Sequence of chain 1.A:
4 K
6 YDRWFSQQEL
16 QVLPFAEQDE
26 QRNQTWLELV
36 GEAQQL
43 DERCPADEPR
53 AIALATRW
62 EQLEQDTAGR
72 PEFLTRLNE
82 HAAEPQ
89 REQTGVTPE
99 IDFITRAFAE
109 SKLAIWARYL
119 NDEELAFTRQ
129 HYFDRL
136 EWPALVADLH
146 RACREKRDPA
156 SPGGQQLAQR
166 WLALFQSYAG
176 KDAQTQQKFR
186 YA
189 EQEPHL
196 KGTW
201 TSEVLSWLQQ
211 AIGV

A protein and the small-molecule ligand that binds it are described below.
Small molecule (SMILES): COc1c(NC(=O)c2ccc(NC(=O)c3ccc(N4C(=O)[C@@H](NC(=O)c5ccc(NC(=O)/C(C)=C/c6ccc(O)cc6)cc5)C=C4N)cc3)c(OC)c2O)ccc(C(=O)O)c1O

Binding-site contacts:
Ligand atom C25 contacts residue GLY197 of chain 1.A at 3.4 Å.
Ligand atom C13 contacts residue LEU64 of chain 1.A at 3.5 Å (hydrophobic).
Ligand atom C27 contacts residue GLY197 of chain 1.A at 3.2 Å.
Ligand atom C46 contacts residue MSE188 of chain 1.A at 3.0 Å.
Ligand atom C18 contacts residue ILE99 of chain 1.A at 3.6 Å (hydrophobic).
Ligand atom C03 contacts residue TRP31 of chain 1.A at 3.5 Å (hydrophobic).
Ligand atom O53 contacts residue GLY197 of chain 1.A at 3.4 Å (h-bond).
Ligand atom C39 contacts residue ARG185 of chain 1.A at 3.5 Å.
Ligand atom C19 contacts residue THR103 of chain 1.A at 3.6 Å.
Ligand atom C09 contacts residue HIS82 of chain 1.A at 3.4 Å.
Ligand atom C31 contacts residue THR198 of chain 1.A at 3.5 Å.
Ligand atom C30 contacts residue THR198 of chain 1.A at 3.6 Å.
Ligand atom O60 contacts residue HIS82 of chain 1.A at 2.9 Å (h-bond).
Ligand atom C31 contacts residue TRP137 of chain 1.A at 3.3 Å (hydrophobic).
Ligand atom O41 contacts residue GLN209 of chain 1.A at 3.0 Å (h-bond).
Ligand atom C17 contacts residue ASN79 of chain 1.A at 3.5 Å.
Ligand atom C17 contacts residue MSE135 of chain 1.A at 3.6 Å.
Ligand atom N28 contacts residue TRP137 of chain 1.A at 3.5 Å.
Ligand atom C21 contacts residue ASN79 of chain 1.A at 3.5 Å.
Ligand atom C14 contacts residue LEU64 of chain 1.A at 3.6 Å (hydrophobic).
Ligand atom N28 contacts residue GLY197 of chain 1.A at 3.5 Å (h-bond).
Ligand atom C26 contacts residue GLY197 of chain 1.A at 3.5 Å.
Ligand atom C32 contacts residue TRP137 of chain 1.A at 3.4 Å (hydrophobic).
Ligand atom O40 contacts residue ARG185 of chain 1.A at 2.9 Å (salt-bridge).
Ligand atom C54 contacts residue PRO138 of chain 1.A at 3.6 Å (hydrophobic).
Ligand atom C52 contacts residue TRP137 of chain 1.A at 3.5 Å (hydrophobic).
Ligand atom C58 contacts residue ASN79 of chain 1.A at 3.5 Å.
Ligand atom O45 contacts residue TYR173 of chain 1.A at 3.0 Å (h-bond).
Ligand atom N20 contacts residue THR103 of chain 1.A at 3.1 Å (h-bond).
Ligand atom O41 contacts residue ARG185 of chain 1.A at 2.9 Å (salt-bridge).
Ligand atom C36 contacts residue TRP166 of chain 1.A at 3.5 Å (hydrophobic).
Ligand atom O53 contacts residue THR198 of chain 1.A at 3.5 Å (h-bond).
Ligand atom C30 contacts residue TRP137 of chain 1.A at 3.6 Å (hydrophobic).
Ligand atom C18 contacts residue THR103 of chain 1.A at 3.4 Å.
Ligand atom C54 contacts residue LEU134 of chain 1.A at 3.6 Å (hydrophobic).
Ligand atom O56 contacts residue ASN79 of chain 1.A at 2.7 Å (h-bond).
Ligand atom C33 contacts residue TRP137 of chain 1.A at 3.5 Å (hydrophobic).
Ligand atom C59 contacts residue HIS82 of chain 1.A at 3.6 Å.
Ligand atom C12 contacts residue TRP60 of chain 1.A at 3.6 Å (hydrophobic).
Ligand atom N16 contacts residue ASN79 of chain 1.A at 2.9 Å (h-bond).